The protein below binds the small molecule below.
Small molecule (SMILES): Cn1c(N2CCOCC2)nc2cc(N3CCC(CO)CC3)c(NC(=O)c3cnn4cccnc34)cc21

Sequence of chain 1.A:
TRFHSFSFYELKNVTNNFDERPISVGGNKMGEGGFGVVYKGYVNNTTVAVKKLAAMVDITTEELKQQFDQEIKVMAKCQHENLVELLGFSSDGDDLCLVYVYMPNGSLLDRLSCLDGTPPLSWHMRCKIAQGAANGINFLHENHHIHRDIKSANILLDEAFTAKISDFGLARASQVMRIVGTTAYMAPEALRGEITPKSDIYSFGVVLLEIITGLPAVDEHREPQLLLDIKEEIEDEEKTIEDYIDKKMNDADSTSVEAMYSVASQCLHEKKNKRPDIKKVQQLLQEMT

Binding-site contacts:
Ligand atom C6 contacts residue GLY125 of chain 1.A at 3.4 Å.
Ligand atom N5 contacts residue TYR119 of chain 1.A at 3.2 Å.
Ligand atom C23 contacts residue ASP186 of chain 1.A at 3.7 Å.
Ligand atom C16 contacts residue GLY50 of chain 1.A at 3.7 Å.
Ligand atom N7 contacts residue VAL57 of chain 1.A at 3.6 Å.
Ligand atom C21 contacts residue LEU175 of chain 1.A at 3.2 Å (hydrophobic).
Ligand atom N6 contacts residue LEU175 of chain 1.A at 3.4 Å.
Ligand atom C2 contacts residue MET122 of chain 1.A at 3.5 Å (hydrophobic).
Ligand atom C24 contacts residue TYR119 of chain 1.A at 3.6 Å (hydrophobic).
Ligand atom C contacts residue PRO123 of chain 1.A at 3.6 Å (hydrophobic).
Ligand atom C2 contacts residue GLY125 of chain 1.A at 3.7 Å.
Ligand atom C10 contacts residue ASP135 of chain 1.A at 3.7 Å.
Ligand atom C20 contacts residue VAL120 of chain 1.A at 3.2 Å (hydrophobic).
Ligand atom C5 contacts residue MET49 of chain 1.A at 3.6 Å (hydrophobic).
Ligand atom C19 contacts residue LEU175 of chain 1.A at 3.5 Å (hydrophobic).
Ligand atom C contacts residue TYR121 of chain 1.A at 3.1 Å (hydrophobic).
Ligand atom N7 contacts residue LEU175 of chain 1.A at 3.6 Å.
Ligand atom C13 contacts residue ALA172 of chain 1.A at 3.5 Å (hydrophobic).
Ligand atom N6 contacts residue TYR119 of chain 1.A at 3.6 Å.
Ligand atom C11 contacts residue ILE42 of chain 1.A at 3.7 Å (hydrophobic).
Ligand atom O2 contacts residue MET122 of chain 1.A at 2.9 Å (h-bond).
Ligand atom C5 contacts residue GLY125 of chain 1.A at 3.7 Å.
Ligand atom C contacts residue MET122 of chain 1.A at 3.4 Å (hydrophobic).
Ligand atom C20 contacts residue MET122 of chain 1.A at 3.7 Å (hydrophobic).
Ligand atom C8 contacts residue PRO123 of chain 1.A at 3.1 Å (hydrophobic).
Ligand atom C2 contacts residue MET49 of chain 1.A at 3.5 Å (hydrophobic).
Ligand atom N2 contacts residue ILE42 of chain 1.A at 3.7 Å.
Ligand atom C17 contacts residue GLU51 of chain 1.A at 3.6 Å.
Ligand atom C18 contacts residue ALA68 of chain 1.A at 3.6 Å (hydrophobic).
Ligand atom C7 contacts residue ILE42 of chain 1.A at 3.7 Å (hydrophobic).
Ligand atom C19 contacts residue ALA68 of chain 1.A at 3.4 Å (hydrophobic).
Ligand atom C9 contacts residue PRO123 of chain 1.A at 3.7 Å (hydrophobic).
Ligand atom O contacts residue THR137 of chain 1.A at 3.5 Å.
Ligand atom C20 contacts residue ALA68 of chain 1.A at 3.6 Å (hydrophobic).
Ligand atom C1 contacts residue GLY125 of chain 1.A at 3.4 Å.
Ligand atom N5 contacts residue LEU175 of chain 1.A at 3.7 Å.
Ligand atom C1 contacts residue MET49 of chain 1.A at 3.6 Å (hydrophobic).
Ligand atom C20 contacts residue LEU175 of chain 1.A at 3.7 Å (hydrophobic).
Ligand atom O2 contacts residue ALA68 of chain 1.A at 3.6 Å.
Ligand atom C15 contacts residue VAL57 of chain 1.A at 3.6 Å (hydrophobic).